Sequence of chain 7.F:
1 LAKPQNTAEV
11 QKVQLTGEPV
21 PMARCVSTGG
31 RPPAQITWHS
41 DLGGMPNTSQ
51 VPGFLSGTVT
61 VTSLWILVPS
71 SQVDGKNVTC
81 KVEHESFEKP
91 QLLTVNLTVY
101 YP

Binding-site contacts:
Ligand atom C1 contacts residue ASN96 of chain 7.F at 1.4 Å.
Ligand atom C2 contacts residue GLY75 of chain 7.F at 3.8 Å.
Ligand atom C7 contacts residue ASN96 of chain 7.F at 3.5 Å.
Ligand atom C8 contacts residue LYS76 of chain 7.F at 4.0 Å.
Ligand atom N2 contacts residue ASN96 of chain 7.F at 3.1 Å (h-bond).
Ligand atom O7 contacts residue NAG1 of chain 7.K at 3.4 Å.
Ligand atom C8 contacts residue GLY75 of chain 7.F at 2.5 Å.
Ligand atom N2 contacts residue GLY75 of chain 7.F at 2.6 Å (h-bond).
Ligand atom C4 contacts residue ASN96 of chain 7.F at 4.2 Å.
Ligand atom C7 contacts residue NAG1 of chain 7.K at 4.3 Å.
Ligand atom O7 contacts residue ASN96 of chain 7.F at 3.4 Å (h-bond).
Ligand atom C7 contacts residue GLY75 of chain 7.F at 2.9 Å.
Ligand atom O7 contacts residue ASN77 of chain 7.F at 3.4 Å (h-bond).
Ligand atom C3 contacts residue GLY75 of chain 7.F at 4.4 Å.
Ligand atom C2 contacts residue ASN96 of chain 7.F at 2.6 Å.
Ligand atom C8 contacts residue NAG1 of chain 7.K at 4.3 Å.
Ligand atom C3 contacts residue ASN96 of chain 7.F at 3.8 Å.
Ligand atom C1 contacts residue GLY75 of chain 7.F at 3.9 Å.
Ligand atom O5 contacts residue ASN96 of chain 7.F at 2.2 Å (h-bond).
Ligand atom C5 contacts residue ASN96 of chain 7.F at 3.5 Å.
Ligand atom O7 contacts residue GLY75 of chain 7.F at 4.0 Å.
Ligand atom C7 contacts residue ASN77 of chain 7.F at 3.8 Å.
Ligand atom C8 contacts residue ASN77 of chain 7.F at 3.7 Å.

The small molecule below binds the protein below.
Small molecule (SMILES): CC(=O)N[C@H]1[C@H](O[C@H]2[C@H](O)[C@@H](NC(C)=O)CO[C@@H]2CO)O[C@H](CO)[C@@H](O[C@@H]2O[C@H](CO)[C@@H](O)[C@H](O)[C@@H]2O)[C@@H]1O